Binding-site contacts:
Ligand atom C1 contacts residue ASN199 of chain 1.C at 1.5 Å.
Ligand atom O7 contacts residue ASN199 of chain 1.C at 4.0 Å.
Ligand atom C8 contacts residue THR200 of chain 1.C at 3.9 Å.
Ligand atom C8 contacts residue ILE196 of chain 1.C at 4.0 Å (hydrophobic).
Ligand atom N2 contacts residue ASN199 of chain 1.C at 2.9 Å (h-bond).
Ligand atom C4 contacts residue ASN199 of chain 1.C at 4.4 Å.
Ligand atom C7 contacts residue THR200 of chain 1.C at 4.1 Å.
Ligand atom C5 contacts residue ASN199 of chain 1.C at 3.8 Å.
Ligand atom C7 contacts residue ARG310 of chain 1.E at 3.5 Å.
Ligand atom C8 contacts residue ASN199 of chain 1.C at 4.4 Å.
Ligand atom C8 contacts residue ARG310 of chain 1.E at 3.6 Å.
Ligand atom C2 contacts residue THR200 of chain 1.C at 4.3 Å.
Ligand atom O5 contacts residue ASN199 of chain 1.C at 2.5 Å (h-bond).
Ligand atom O7 contacts residue ILE196 of chain 1.C at 4.3 Å.
Ligand atom C3 contacts residue ASN199 of chain 1.C at 3.9 Å.
Ligand atom O6 contacts residue ARG194 of chain 1.C at 3.6 Å (salt-bridge).
Ligand atom N2 contacts residue THR200 of chain 1.C at 3.4 Å.
Ligand atom C1 contacts residue THR200 of chain 1.C at 4.0 Å.
Ligand atom C1 contacts residue ARG194 of chain 1.C at 3.9 Å.
Ligand atom N2 contacts residue ARG310 of chain 1.E at 4.4 Å.
Ligand atom O7 contacts residue ARG310 of chain 1.E at 2.9 Å (salt-bridge).
Ligand atom C2 contacts residue ASN199 of chain 1.C at 2.5 Å.
Ligand atom C7 contacts residue ASN199 of chain 1.C at 3.7 Å.
Ligand atom C6 contacts residue ARG194 of chain 1.C at 3.7 Å.
Ligand atom C8 contacts residue VAL176 of chain 1.C at 3.9 Å (hydrophobic).
Ligand atom O5 contacts residue ARG194 of chain 1.C at 3.0 Å (salt-bridge).
Ligand atom C5 contacts residue ARG194 of chain 1.C at 4.0 Å.

Sequence of chain 1.E:
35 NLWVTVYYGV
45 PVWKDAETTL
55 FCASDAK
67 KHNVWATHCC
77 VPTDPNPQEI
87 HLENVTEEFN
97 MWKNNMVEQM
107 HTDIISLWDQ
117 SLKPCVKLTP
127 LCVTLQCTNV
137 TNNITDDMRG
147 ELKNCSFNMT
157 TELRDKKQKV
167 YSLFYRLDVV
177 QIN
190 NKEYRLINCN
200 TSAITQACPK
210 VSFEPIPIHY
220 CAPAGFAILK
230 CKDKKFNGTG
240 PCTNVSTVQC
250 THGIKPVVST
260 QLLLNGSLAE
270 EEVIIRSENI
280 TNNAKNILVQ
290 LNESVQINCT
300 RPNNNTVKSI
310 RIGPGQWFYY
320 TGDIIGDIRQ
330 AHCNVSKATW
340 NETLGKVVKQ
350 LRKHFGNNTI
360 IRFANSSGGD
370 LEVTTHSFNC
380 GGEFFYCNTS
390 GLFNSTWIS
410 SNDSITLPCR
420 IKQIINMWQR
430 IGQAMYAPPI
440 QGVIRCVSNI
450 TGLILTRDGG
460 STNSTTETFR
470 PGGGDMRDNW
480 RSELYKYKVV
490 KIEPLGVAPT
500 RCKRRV

Sequence of chain 1.C:
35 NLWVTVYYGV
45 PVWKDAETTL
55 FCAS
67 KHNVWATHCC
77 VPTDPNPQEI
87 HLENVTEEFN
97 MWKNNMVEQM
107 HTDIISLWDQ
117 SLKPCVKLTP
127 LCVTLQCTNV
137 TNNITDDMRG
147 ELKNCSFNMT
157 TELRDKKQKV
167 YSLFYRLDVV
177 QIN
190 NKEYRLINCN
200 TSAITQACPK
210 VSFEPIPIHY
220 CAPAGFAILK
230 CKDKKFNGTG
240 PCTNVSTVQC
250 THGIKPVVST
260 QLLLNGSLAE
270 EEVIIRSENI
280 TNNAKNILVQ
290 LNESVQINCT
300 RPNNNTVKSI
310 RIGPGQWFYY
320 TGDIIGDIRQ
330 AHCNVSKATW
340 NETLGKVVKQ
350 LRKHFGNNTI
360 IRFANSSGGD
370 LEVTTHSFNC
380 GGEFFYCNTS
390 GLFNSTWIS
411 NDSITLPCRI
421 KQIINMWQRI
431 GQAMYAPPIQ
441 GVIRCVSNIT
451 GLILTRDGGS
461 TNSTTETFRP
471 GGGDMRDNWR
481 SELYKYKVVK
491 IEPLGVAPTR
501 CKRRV

This protein binds this small molecule.
Small molecule (SMILES): CC(=O)N[C@H]1[C@H](O[C@H]2[C@H](O)[C@@H](NC(C)=O)CO[C@@H]2CO)O[C@H](CO)[C@@H](O)[C@@H]1O